A protein and the small-molecule ligand that binds it are described below.
Small molecule (SMILES): C[C@H](N[C@H](CCc1ccccc1)C(=O)O)C(=O)N1[C@H](C(=O)O)C[C@@H]2CCC[C@@H]21

Sequence of chain 1.A:
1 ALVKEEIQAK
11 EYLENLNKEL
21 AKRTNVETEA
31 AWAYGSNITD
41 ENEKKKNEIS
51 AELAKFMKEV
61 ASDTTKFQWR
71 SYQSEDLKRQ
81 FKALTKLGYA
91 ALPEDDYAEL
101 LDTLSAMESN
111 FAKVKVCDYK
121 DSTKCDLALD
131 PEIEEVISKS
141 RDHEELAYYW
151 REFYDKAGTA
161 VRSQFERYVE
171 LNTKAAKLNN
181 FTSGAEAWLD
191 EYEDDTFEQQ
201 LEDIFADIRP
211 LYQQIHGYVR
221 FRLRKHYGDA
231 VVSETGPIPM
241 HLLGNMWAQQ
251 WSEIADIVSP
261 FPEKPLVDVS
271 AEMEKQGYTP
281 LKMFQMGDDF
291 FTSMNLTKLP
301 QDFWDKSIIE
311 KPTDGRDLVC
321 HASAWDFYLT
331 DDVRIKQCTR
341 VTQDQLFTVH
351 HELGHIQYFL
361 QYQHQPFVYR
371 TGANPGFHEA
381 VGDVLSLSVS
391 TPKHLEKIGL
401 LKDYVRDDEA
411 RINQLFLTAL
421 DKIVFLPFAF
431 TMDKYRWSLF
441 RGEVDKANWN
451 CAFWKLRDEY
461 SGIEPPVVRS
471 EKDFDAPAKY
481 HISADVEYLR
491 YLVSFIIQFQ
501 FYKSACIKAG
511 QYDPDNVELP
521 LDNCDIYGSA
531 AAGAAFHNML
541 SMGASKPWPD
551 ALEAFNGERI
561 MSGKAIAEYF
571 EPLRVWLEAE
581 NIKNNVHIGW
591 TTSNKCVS

Binding-site contacts:
Ligand atom OAE contacts residue TYR491 of chain 1.A at 2.7 Å (h-bond).
Ligand atom CAX contacts residue ALA322 of chain 1.A at 3.1 Å (hydrophobic).
Ligand atom OAF contacts residue GLN249 of chain 1.A at 3.2 Å (h-bond).
Ligand atom O contacts residue HIS481 of chain 1.A at 2.9 Å.
Ligand atom OAE contacts residue ZN1 of chain 1.D at 2.3 Å.
Ligand atom CAS contacts residue ZN1 of chain 1.D at 2.7 Å.
Ligand atom OAB contacts residue GLU352 of chain 1.A at 2.8 Å (salt-bridge).
Ligand atom OAB contacts residue ZN1 of chain 1.D at 2.5 Å.
Ligand atom OAF contacts residue TYR488 of chain 1.A at 2.5 Å (h-bond).
Ligand atom N contacts residue HIS321 of chain 1.A at 2.9 Å (h-bond).
Ligand atom CAI contacts residue TYR480 of chain 1.A at 3.4 Å (hydrophobic).
Ligand atom N contacts residue GLU352 of chain 1.A at 3.8 Å.
Ligand atom CAP contacts residue TYR491 of chain 1.A at 3.6 Å (hydrophobic).
Ligand atom CAG contacts residue EPE1 of chain 1.C at 3.7 Å.
Ligand atom CAH contacts residue EPE1 of chain 1.C at 3.6 Å.
Ligand atom OAB contacts residue HIS355 of chain 1.A at 3.2 Å (h-bond).
Ligand atom CB contacts residue GLU352 of chain 1.A at 3.4 Å.
Ligand atom O contacts residue HIS321 of chain 1.A at 2.7 Å (h-bond).
Ligand atom CA contacts residue HIS321 of chain 1.A at 3.6 Å.
Ligand atom CAJ contacts residue EPE1 of chain 1.C at 3.0 Å.
Ligand atom CAS contacts residue HIS351 of chain 1.A at 3.7 Å.
Ligand atom OAE contacts residue GLU379 of chain 1.A at 3.2 Å (salt-bridge).
Ligand atom C contacts residue HIS321 of chain 1.A at 3.5 Å.
Ligand atom CAV contacts residue EPE1 of chain 1.C at 3.4 Å.
Ligand atom OAE contacts residue HIS351 of chain 1.A at 3.6 Å (h-bond).
Ligand atom CAT contacts residue GLN249 of chain 1.A at 3.3 Å.
Ligand atom OAF contacts residue LYS479 of chain 1.A at 3.0 Å (salt-bridge).
Ligand atom CA contacts residue GLU352 of chain 1.A at 3.6 Å.
Ligand atom CAS contacts residue GLU352 of chain 1.A at 3.6 Å.
Ligand atom OAB contacts residue HIS351 of chain 1.A at 3.2 Å (h-bond).
Ligand atom CAT contacts residue TYR488 of chain 1.A at 3.4 Å (hydrophobic).
Ligand atom OAC contacts residue GLN249 of chain 1.A at 3.3 Å (h-bond).
Ligand atom CAH contacts residue VAL486 of chain 1.A at 3.5 Å (hydrophobic).
Ligand atom CAS contacts residue TYR491 of chain 1.A at 3.7 Å (hydrophobic).
Ligand atom N contacts residue ALA322 of chain 1.A at 3.0 Å (h-bond).
Ligand atom CAK contacts residue SER323 of chain 1.A at 3.7 Å.
Ligand atom OAF contacts residue HIS481 of chain 1.A at 3.3 Å.
Ligand atom CAY contacts residue TYR491 of chain 1.A at 3.7 Å (hydrophobic).
Ligand atom CAM contacts residue EPE1 of chain 1.C at 3.6 Å.
Ligand atom CAX contacts residue GLU352 of chain 1.A at 3.8 Å.